Binding-site contacts:
Ligand atom N5 contacts residue MN1 of chain 2.H at 2.6 Å.
Ligand atom C6 contacts residue ASP292 of chain 2.B at 3.2 Å.
Ligand atom O6 contacts residue MN1 of chain 2.H at 2.5 Å.
Ligand atom C1 contacts residue MET87 of chain 2.B at 3.7 Å (hydrophobic).
Ligand atom O4 contacts residue HIS53 of chain 2.B at 3.0 Å (h-bond).
Ligand atom C1 contacts residue GLU180 of chain 2.B at 3.5 Å.
Ligand atom N5 contacts residue ASP244 of chain 2.B at 3.5 Å (salt-bridge).
Ligand atom C4 contacts residue TRP136 of chain 2.B at 3.4 Å (hydrophobic).
Ligand atom O3 contacts residue VAL134 of chain 2.B at 3.1 Å.
Ligand atom O4 contacts residue TRP136 of chain 2.B at 3.3 Å.
Ligand atom O3 contacts residue TRP136 of chain 2.B at 3.3 Å.
Ligand atom C2 contacts residue GLU180 of chain 2.B at 3.7 Å.
Ligand atom O6 contacts residue ASP292 of chain 2.B at 3.3 Å (salt-bridge).
Ligand atom C4 contacts residue GLU180 of chain 2.B at 3.9 Å.
Ligand atom C5 contacts residue ASP292 of chain 2.B at 3.6 Å.
Ligand atom N5 contacts residue TRP15 of chain 2.B at 3.6 Å.
Ligand atom C1 contacts residue ASN214 of chain 2.B at 3.7 Å.
Ligand atom C3 contacts residue GLU180 of chain 2.B at 3.7 Å.
Ligand atom C5 contacts residue MN1 of chain 2.H at 3.2 Å.
Ligand atom O1 contacts residue ASP244 of chain 2.B at 2.8 Å (salt-bridge).
Ligand atom O1 contacts residue MET87 of chain 2.B at 3.1 Å.
Ligand atom O1 contacts residue TRP15 of chain 2.B at 3.6 Å.
Ligand atom C2 contacts residue TRP15 of chain 2.B at 3.7 Å (hydrophobic).
Ligand atom N5 contacts residue GLU180 of chain 2.B at 3.4 Å (salt-bridge).
Ligand atom O6 contacts residue GLU180 of chain 2.B at 2.5 Å (salt-bridge).
Ligand atom O6 contacts residue GLU216 of chain 2.B at 3.4 Å (salt-bridge).
Ligand atom C5 contacts residue GLU180 of chain 2.B at 3.9 Å.
Ligand atom C1 contacts residue MN1 of chain 2.H at 3.6 Å.
Ligand atom O1 contacts residue HIS290 of chain 2.B at 3.2 Å.
Ligand atom C2 contacts residue ASP244 of chain 2.B at 3.9 Å.
Ligand atom C3 contacts residue VAL134 of chain 2.B at 3.9 Å (hydrophobic).
Ligand atom N5 contacts residue ASP292 of chain 2.B at 3.0 Å (salt-bridge).
Ligand atom C6 contacts residue GLU180 of chain 2.B at 3.7 Å.
Ligand atom C3 contacts residue TRP136 of chain 2.B at 3.8 Å (hydrophobic).
Ligand atom C4 contacts residue HIS53 of chain 2.B at 3.8 Å.
Ligand atom O3 contacts residue GLU180 of chain 2.B at 3.0 Å (salt-bridge).
Ligand atom C6 contacts residue MN1 of chain 2.H at 3.0 Å.
Ligand atom O6 contacts residue HIS219 of chain 2.B at 3.7 Å.
Ligand atom C1 contacts residue ASP244 of chain 2.B at 3.1 Å.
Ligand atom C2 contacts residue MN1 of chain 2.H at 3.6 Å.

The protein below binds the small molecule below.
Small molecule (SMILES): OC[C@@H]1N[C@H](CO)[C@@H](O)[C@@H]1O

Sequence of chain 2.B:
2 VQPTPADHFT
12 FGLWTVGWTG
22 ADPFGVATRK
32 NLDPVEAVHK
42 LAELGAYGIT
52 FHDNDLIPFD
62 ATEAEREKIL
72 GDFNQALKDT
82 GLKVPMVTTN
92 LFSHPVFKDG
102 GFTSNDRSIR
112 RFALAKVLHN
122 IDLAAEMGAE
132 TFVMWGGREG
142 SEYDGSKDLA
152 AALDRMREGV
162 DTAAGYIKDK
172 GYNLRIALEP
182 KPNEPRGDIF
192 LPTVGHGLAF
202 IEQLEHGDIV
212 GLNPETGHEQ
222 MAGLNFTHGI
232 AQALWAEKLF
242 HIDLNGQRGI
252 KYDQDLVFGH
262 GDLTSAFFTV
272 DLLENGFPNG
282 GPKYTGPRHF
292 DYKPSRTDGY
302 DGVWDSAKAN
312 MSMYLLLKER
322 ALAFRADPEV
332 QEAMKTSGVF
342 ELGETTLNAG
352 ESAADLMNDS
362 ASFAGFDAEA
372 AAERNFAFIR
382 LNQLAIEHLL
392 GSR